Sequence of chain 58.D:
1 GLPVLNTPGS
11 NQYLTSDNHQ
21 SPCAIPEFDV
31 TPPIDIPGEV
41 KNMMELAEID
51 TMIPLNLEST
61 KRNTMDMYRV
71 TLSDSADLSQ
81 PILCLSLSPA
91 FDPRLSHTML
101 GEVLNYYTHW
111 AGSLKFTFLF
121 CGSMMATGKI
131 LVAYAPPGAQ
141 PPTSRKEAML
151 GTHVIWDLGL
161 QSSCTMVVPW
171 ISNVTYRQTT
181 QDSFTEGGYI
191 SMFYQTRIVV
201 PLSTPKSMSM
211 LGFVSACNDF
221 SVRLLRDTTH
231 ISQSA

Sequence of chain 58.B:
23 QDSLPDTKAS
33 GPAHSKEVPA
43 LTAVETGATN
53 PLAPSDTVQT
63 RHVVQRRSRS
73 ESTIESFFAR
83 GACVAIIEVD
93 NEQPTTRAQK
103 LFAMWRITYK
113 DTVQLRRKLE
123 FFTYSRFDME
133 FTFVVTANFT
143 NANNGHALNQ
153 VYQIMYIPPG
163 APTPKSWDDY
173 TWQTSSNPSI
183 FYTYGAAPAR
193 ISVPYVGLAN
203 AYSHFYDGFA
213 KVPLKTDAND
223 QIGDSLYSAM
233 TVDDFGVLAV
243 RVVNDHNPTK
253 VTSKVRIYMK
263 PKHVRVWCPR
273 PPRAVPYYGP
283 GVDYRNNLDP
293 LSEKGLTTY

Binding-site contacts:
Ligand atom C4 contacts residue TYR111 of chain 58.B at 3.6 Å (hydrophobic).
Ligand atom C4 contacts residue PHE237 of chain 58.B at 3.1 Å (hydrophobic).
Ligand atom C2B contacts residue TYR158 of chain 58.B at 3.5 Å (hydrophobic).
Ligand atom C4C contacts residue VAL198 of chain 58.B at 3.8 Å (hydrophobic).
Ligand atom O1A contacts residue PHE135 of chain 58.B at 3.8 Å.
Ligand atom C4B contacts residue ILE193 of chain 58.B at 3.8 Å (hydrophobic).
Ligand atom C2B contacts residue VAL195 of chain 58.B at 3.9 Å (hydrophobic).
Ligand atom O1B contacts residue ILE109 of chain 58.B at 3.8 Å.
Ligand atom C2C contacts residue PHE237 of chain 58.B at 3.8 Å (hydrophobic).
Ligand atom C5A contacts residue ILE182 of chain 58.B at 3.5 Å (hydrophobic).
Ligand atom C31 contacts residue PHE237 of chain 58.B at 3.8 Å (hydrophobic).
Ligand atom C4C contacts residue PHE237 of chain 58.B at 3.6 Å (hydrophobic).
Ligand atom C4A contacts residue PRO180 of chain 58.B at 3.3 Å (hydrophobic).
Ligand atom C6C contacts residue VAL198 of chain 58.B at 3.9 Å (hydrophobic).
Ligand atom C5B contacts residue LEU240 of chain 58.B at 3.5 Å (hydrophobic).
Ligand atom N3A contacts residue PRO180 of chain 58.B at 3.7 Å.
Ligand atom O1 contacts residue PHE129 of chain 58.B at 3.8 Å.
Ligand atom O1 contacts residue TYR111 of chain 58.B at 3.5 Å.
Ligand atom N3A contacts residue TYR158 of chain 58.B at 3.7 Å.
Ligand atom C3B contacts residue TYR158 of chain 58.B at 3.4 Å (hydrophobic).
Ligand atom N3A contacts residue ALA24 of chain 58.D at 3.9 Å.
Ligand atom C5B contacts residue ILE193 of chain 58.B at 3.9 Å (hydrophobic).
Ligand atom C5 contacts residue TYR111 of chain 58.B at 3.8 Å (hydrophobic).
Ligand atom N2 contacts residue TYR204 of chain 58.B at 3.8 Å.
Ligand atom O1B contacts residue PHE133 of chain 58.B at 3.9 Å.
Ligand atom C6B contacts residue PHE133 of chain 58.B at 3.5 Å (hydrophobic).
Ligand atom C31 contacts residue TYR111 of chain 58.B at 3.7 Å (hydrophobic).
Ligand atom O1 contacts residue TYR204 of chain 58.B at 3.6 Å.
Ligand atom C5A contacts residue ILE156 of chain 58.B at 3.2 Å (hydrophobic).
Ligand atom C7C contacts residue TYR158 of chain 58.B at 3.8 Å (hydrophobic).
Ligand atom C5C contacts residue VAL195 of chain 58.B at 3.8 Å (hydrophobic).
Ligand atom C4B contacts residue TYR158 of chain 58.B at 3.8 Å (hydrophobic).
Ligand atom C3 contacts residue TYR111 of chain 58.B at 3.2 Å (hydrophobic).
Ligand atom N2 contacts residue TYR111 of chain 58.B at 3.1 Å.
Ligand atom C4A contacts residue SER181 of chain 58.B at 3.8 Å.
Ligand atom C2A contacts residue ILE193 of chain 58.B at 3.9 Å (hydrophobic).
Ligand atom C3 contacts residue PHE237 of chain 58.B at 3.7 Å (hydrophobic).
Ligand atom C4A contacts residue ILE182 of chain 58.B at 3.9 Å (hydrophobic).
Ligand atom C2A contacts residue TYR158 of chain 58.B at 3.9 Å (hydrophobic).
Ligand atom C6C contacts residue PHE237 of chain 58.B at 3.9 Å (hydrophobic).

This small molecule binds to this protein.
Small molecule (SMILES): Cc1cc(CCCCCCCOc2ccc(C3=NCCO3)cc2)on1

Sequence of chain 59.D:
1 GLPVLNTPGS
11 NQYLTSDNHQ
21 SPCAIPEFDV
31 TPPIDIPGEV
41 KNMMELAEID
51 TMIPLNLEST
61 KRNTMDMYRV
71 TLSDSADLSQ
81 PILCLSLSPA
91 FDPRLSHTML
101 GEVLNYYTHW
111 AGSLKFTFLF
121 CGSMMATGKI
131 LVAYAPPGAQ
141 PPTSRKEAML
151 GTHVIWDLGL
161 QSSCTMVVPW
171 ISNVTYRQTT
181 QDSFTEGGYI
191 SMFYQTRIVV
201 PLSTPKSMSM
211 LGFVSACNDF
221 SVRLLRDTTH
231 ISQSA